Sequence of chain 2.B:
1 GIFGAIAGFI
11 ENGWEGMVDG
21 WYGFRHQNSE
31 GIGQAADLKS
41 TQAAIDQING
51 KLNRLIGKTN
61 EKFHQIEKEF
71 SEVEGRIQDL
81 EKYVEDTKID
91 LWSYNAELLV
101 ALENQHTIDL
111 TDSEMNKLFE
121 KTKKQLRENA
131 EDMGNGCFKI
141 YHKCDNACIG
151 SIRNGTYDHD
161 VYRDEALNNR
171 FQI

A small-molecule ligand and the protein it binds are described below.
Small molecule (SMILES): CC(=O)N[C@@H]1[C@@H](O)[C@H](O)[C@@H](CO)O[C@H]1O

Binding-site contacts:
Ligand atom C5 contacts residue ASN154 of chain 2.B at 3.7 Å.
Ligand atom C8 contacts residue ALA147 of chain 2.B at 3.2 Å (hydrophobic).
Ligand atom O6 contacts residue ASN154 of chain 2.B at 4.5 Å.
Ligand atom C1 contacts residue GLY150 of chain 2.B at 4.0 Å.
Ligand atom O7 contacts residue GLY150 of chain 2.B at 4.4 Å.
Ligand atom O7 contacts residue SER151 of chain 2.B at 4.4 Å.
Ligand atom O5 contacts residue ASN154 of chain 2.B at 2.4 Å (h-bond).
Ligand atom C7 contacts residue ALA147 of chain 2.B at 4.5 Å (hydrophobic).
Ligand atom O7 contacts residue THR156 of chain 2.B at 3.8 Å.
Ligand atom N2 contacts residue ASN154 of chain 2.B at 3.1 Å (h-bond).
Ligand atom C3 contacts residue ASN154 of chain 2.B at 3.9 Å.
Ligand atom C1 contacts residue ASN154 of chain 2.B at 1.5 Å.
Ligand atom C4 contacts residue ASN154 of chain 2.B at 4.2 Å.
Ligand atom C8 contacts residue GLY150 of chain 2.B at 4.1 Å.
Ligand atom C7 contacts residue SER151 of chain 2.B at 4.2 Å.
Ligand atom C8 contacts residue SER151 of chain 2.B at 3.8 Å.
Ligand atom C2 contacts residue ASN154 of chain 2.B at 2.5 Å.
Ligand atom N2 contacts residue GLY150 of chain 2.B at 4.3 Å.
Ligand atom C7 contacts residue GLY150 of chain 2.B at 4.1 Å.
Ligand atom C7 contacts residue ASN154 of chain 2.B at 3.2 Å.
Ligand atom O7 contacts residue ASN154 of chain 2.B at 2.9 Å (h-bond).